Sequence of chain 1.D:
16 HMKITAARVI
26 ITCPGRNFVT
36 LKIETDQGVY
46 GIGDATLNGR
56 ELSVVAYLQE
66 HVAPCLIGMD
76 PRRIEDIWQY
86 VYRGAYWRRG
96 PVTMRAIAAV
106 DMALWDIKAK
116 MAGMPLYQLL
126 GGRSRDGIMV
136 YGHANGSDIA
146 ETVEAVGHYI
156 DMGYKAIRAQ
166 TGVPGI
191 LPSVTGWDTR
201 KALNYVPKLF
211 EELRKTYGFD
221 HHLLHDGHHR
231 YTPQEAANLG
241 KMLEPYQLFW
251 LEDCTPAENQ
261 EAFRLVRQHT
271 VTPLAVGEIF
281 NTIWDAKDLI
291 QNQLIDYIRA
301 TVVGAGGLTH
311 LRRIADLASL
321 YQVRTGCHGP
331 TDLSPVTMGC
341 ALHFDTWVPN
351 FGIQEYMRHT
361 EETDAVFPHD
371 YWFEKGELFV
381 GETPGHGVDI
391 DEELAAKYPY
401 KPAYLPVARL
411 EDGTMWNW

A protein and the small-molecule ligand that binds it are described below.
Small molecule (SMILES): OCCCO

Binding-site contacts:
Ligand atom O3 contacts residue VAL206 of chain 1.D at 3.9 Å.
Ligand atom C3 contacts residue HIS225 of chain 1.D at 3.3 Å.
Ligand atom O1 contacts residue TRP197 of chain 1.D at 3.9 Å.
Ligand atom O3 contacts residue ASP226 of chain 1.D at 4.3 Å.
Ligand atom C2 contacts residue GLY227 of chain 1.D at 3.6 Å.
Ligand atom C3 contacts residue VAL206 of chain 1.D at 4.0 Å (hydrophobic).
Ligand atom C1 contacts residue TRP197 of chain 1.D at 3.8 Å (hydrophobic).
Ligand atom C3 contacts residue TRP197 of chain 1.D at 3.8 Å (hydrophobic).
Ligand atom O3 contacts residue TYR231 of chain 1.D at 2.6 Å (h-bond).
Ligand atom C1 contacts residue ASP226 of chain 1.D at 4.3 Å.
Ligand atom O1 contacts residue ARG230 of chain 1.D at 3.8 Å.
Ligand atom O3 contacts residue GLY227 of chain 1.D at 4.1 Å.
Ligand atom O3 contacts residue LEU239 of chain 1.D at 4.5 Å.
Ligand atom C1 contacts residue GLN165 of chain 1.D at 4.3 Å.
Ligand atom C2 contacts residue TYR231 of chain 1.D at 4.3 Å (hydrophobic).
Ligand atom C3 contacts residue TYR231 of chain 1.D at 3.4 Å (hydrophobic).
Ligand atom C2 contacts residue ASP226 of chain 1.D at 3.7 Å.
Ligand atom C2 contacts residue ARG230 of chain 1.D at 4.3 Å.
Ligand atom C2 contacts residue HIS225 of chain 1.D at 4.2 Å.
Ligand atom O3 contacts residue HIS225 of chain 1.D at 2.8 Å (h-bond).
Ligand atom C2 contacts residue TRP197 of chain 1.D at 3.8 Å (hydrophobic).
Ligand atom O3 contacts residue TRP197 of chain 1.D at 4.3 Å.
Ligand atom O1 contacts residue HIS228 of chain 1.D at 4.2 Å.
Ligand atom C3 contacts residue ASP226 of chain 1.D at 4.2 Å.